Sequence of chain 1.A:
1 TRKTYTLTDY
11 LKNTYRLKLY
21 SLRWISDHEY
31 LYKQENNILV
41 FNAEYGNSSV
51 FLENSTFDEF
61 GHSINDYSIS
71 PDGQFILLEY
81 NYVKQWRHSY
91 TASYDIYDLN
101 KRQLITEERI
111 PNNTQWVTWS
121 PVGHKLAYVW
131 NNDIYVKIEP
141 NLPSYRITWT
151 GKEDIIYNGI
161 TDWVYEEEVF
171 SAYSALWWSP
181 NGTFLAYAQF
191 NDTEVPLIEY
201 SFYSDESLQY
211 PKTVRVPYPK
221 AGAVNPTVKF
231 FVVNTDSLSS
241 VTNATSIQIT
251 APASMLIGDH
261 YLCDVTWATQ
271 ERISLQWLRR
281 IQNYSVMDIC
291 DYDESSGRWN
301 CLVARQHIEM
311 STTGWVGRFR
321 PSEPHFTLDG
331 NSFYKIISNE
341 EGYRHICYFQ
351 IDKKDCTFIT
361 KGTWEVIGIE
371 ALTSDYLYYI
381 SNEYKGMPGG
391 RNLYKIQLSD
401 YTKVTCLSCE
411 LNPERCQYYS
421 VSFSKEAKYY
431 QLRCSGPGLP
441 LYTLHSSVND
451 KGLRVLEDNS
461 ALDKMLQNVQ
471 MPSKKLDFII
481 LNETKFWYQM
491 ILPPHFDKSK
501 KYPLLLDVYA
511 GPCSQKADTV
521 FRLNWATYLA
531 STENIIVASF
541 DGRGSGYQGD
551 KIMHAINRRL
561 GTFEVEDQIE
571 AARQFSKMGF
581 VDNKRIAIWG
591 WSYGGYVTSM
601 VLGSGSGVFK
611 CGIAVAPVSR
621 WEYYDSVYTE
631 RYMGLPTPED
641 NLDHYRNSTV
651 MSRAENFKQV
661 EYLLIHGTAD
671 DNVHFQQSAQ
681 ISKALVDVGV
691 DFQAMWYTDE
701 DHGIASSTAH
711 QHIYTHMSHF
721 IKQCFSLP

Binding-site contacts:
Ligand atom O5 contacts residue TRP149 of chain 1.A at 4.1 Å.
Ligand atom C2 contacts residue ASN243 of chain 1.A at 2.5 Å.
Ligand atom C1 contacts residue ASN243 of chain 1.A at 1.5 Å.
Ligand atom C5 contacts residue ASN243 of chain 1.A at 3.7 Å.
Ligand atom N2 contacts residue ASN243 of chain 1.A at 2.9 Å (h-bond).
Ligand atom C4 contacts residue ASN243 of chain 1.A at 4.3 Å.
Ligand atom O5 contacts residue ASN243 of chain 1.A at 2.4 Å (h-bond).
Ligand atom C3 contacts residue TRP149 of chain 1.A at 4.5 Å (hydrophobic).
Ligand atom O7 contacts residue ASN243 of chain 1.A at 3.1 Å (h-bond).
Ligand atom C8 contacts residue VAL241 of chain 1.A at 3.5 Å (hydrophobic).
Ligand atom C8 contacts residue ASN243 of chain 1.A at 3.9 Å.
Ligand atom C3 contacts residue ASN243 of chain 1.A at 3.8 Å.
Ligand atom C7 contacts residue ASN243 of chain 1.A at 3.2 Å.
Ligand atom C1 contacts residue TRP149 of chain 1.A at 3.8 Å (hydrophobic).
Ligand atom C5 contacts residue TRP149 of chain 1.A at 3.9 Å (hydrophobic).
Ligand atom C6 contacts residue TRP149 of chain 1.A at 4.3 Å (hydrophobic).

A small-molecule ligand and the protein it binds are described below.
Small molecule (SMILES): CC(=O)N[C@@H]1[C@@H](O)[C@H](O)[C@@H](CO)O[C@H]1O